Sequence of chain 1.B:
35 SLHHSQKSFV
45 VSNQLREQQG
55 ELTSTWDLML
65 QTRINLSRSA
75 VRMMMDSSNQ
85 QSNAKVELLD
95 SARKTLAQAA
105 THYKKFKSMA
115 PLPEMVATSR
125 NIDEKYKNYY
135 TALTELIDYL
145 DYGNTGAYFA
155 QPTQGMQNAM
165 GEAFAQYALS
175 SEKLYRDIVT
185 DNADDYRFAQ

Sequence of chain 1.A:
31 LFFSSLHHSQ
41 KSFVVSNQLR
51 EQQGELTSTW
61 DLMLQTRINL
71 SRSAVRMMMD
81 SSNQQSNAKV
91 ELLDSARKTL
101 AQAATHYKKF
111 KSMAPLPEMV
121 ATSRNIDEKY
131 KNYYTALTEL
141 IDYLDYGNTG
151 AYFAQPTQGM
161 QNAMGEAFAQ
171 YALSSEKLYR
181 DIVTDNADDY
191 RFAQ

Binding-site contacts:
Ligand atom OXT contacts residue ARG67 of chain 1.B at 2.9 Å (salt-bridge).
Ligand atom N contacts residue TYR152 of chain 1.B at 2.9 Å (h-bond).
Ligand atom OD1 contacts residue ARG72 of chain 1.A at 3.0 Å (salt-bridge).
Ligand atom C contacts residue LEU140 of chain 1.B at 4.5 Å (hydrophobic).
Ligand atom CB contacts residue PHE153 of chain 1.B at 4.2 Å (hydrophobic).
Ligand atom OD2 contacts residue ARG76 of chain 1.A at 2.9 Å (salt-bridge).
Ligand atom CA contacts residue THR157 of chain 1.B at 3.4 Å.
Ligand atom OXT contacts residue GLN158 of chain 1.B at 4.5 Å.
Ligand atom OD2 contacts residue TYR152 of chain 1.B at 4.3 Å.
Ligand atom C contacts residue ARG72 of chain 1.A at 3.7 Å.
Ligand atom OD2 contacts residue ARG72 of chain 1.A at 3.1 Å (salt-bridge).
Ligand atom OXT contacts residue THR157 of chain 1.B at 3.3 Å.
Ligand atom O contacts residue ARG72 of chain 1.A at 4.1 Å.
Ligand atom N contacts residue LEU140 of chain 1.B at 4.3 Å.
Ligand atom N contacts residue THR157 of chain 1.B at 2.9 Å (h-bond).
Ligand atom OXT contacts residue ARG72 of chain 1.A at 3.2 Å (salt-bridge).
Ligand atom OD1 contacts residue PHE153 of chain 1.B at 3.5 Å (h-bond).
Ligand atom CG contacts residue PHE153 of chain 1.B at 3.7 Å (hydrophobic).
Ligand atom CB contacts residue TYR152 of chain 1.B at 3.4 Å (hydrophobic).
Ligand atom OD2 contacts residue PHE153 of chain 1.B at 3.6 Å.
Ligand atom O contacts residue THR157 of chain 1.B at 4.0 Å.
Ligand atom CG contacts residue TYR152 of chain 1.B at 4.3 Å (hydrophobic).
Ligand atom CB contacts residue ARG72 of chain 1.A at 4.3 Å.
Ligand atom CA contacts residue TYR152 of chain 1.B at 3.5 Å (hydrophobic).
Ligand atom N contacts residue GLN155 of chain 1.B at 3.2 Å (h-bond).
Ligand atom C contacts residue ARG67 of chain 1.B at 3.5 Å.
Ligand atom O contacts residue ARG67 of chain 1.B at 2.9 Å (salt-bridge).
Ligand atom CG contacts residue ARG72 of chain 1.A at 3.3 Å.
Ligand atom N contacts residue PHE153 of chain 1.B at 4.0 Å.
Ligand atom C contacts residue THR157 of chain 1.B at 3.4 Å.
Ligand atom OD1 contacts residue TYR152 of chain 1.B at 4.3 Å.
Ligand atom CG contacts residue ARG76 of chain 1.A at 3.6 Å.
Ligand atom O contacts residue TYR152 of chain 1.B at 4.4 Å.
Ligand atom CA contacts residue LEU140 of chain 1.B at 4.2 Å (hydrophobic).
Ligand atom O contacts residue LEU140 of chain 1.B at 4.2 Å.
Ligand atom OD1 contacts residue ARG76 of chain 1.A at 2.8 Å (salt-bridge).

This small molecule binds to this protein.
Small molecule (SMILES): N[C@@H](CC(=O)O)C(=O)O